Binding-site contacts:
Ligand atom C5 contacts residue GLY173 of chain 1.A at 3.5 Å.
Ligand atom C17 contacts residue VAL178 of chain 1.A at 4.3 Å (hydrophobic).
Ligand atom C7 contacts residue GLY173 of chain 1.A at 3.8 Å.
Ligand atom C20 contacts residue GLY174 of chain 1.A at 3.6 Å.
Ligand atom C1 contacts residue GLY174 of chain 1.A at 3.7 Å.
Ligand atom C27 contacts residue GLY174 of chain 1.A at 4.2 Å.
Ligand atom C15 contacts residue ASN220 of chain 1.A at 3.4 Å.
Ligand atom C27 contacts residue VAL178 of chain 1.A at 3.7 Å (hydrophobic).
Ligand atom C6 contacts residue GLY173 of chain 1.A at 3.6 Å.
Ligand atom O6 contacts residue GLY174 of chain 1.A at 3.8 Å.
Ligand atom C14 contacts residue TRP224 of chain 1.A at 3.6 Å (hydrophobic).
Ligand atom C3 contacts residue GLY174 of chain 1.A at 3.6 Å.
Ligand atom C4 contacts residue GLY174 of chain 1.A at 3.7 Å.
Ligand atom C5 contacts residue GLY174 of chain 1.A at 3.8 Å.
Ligand atom C24 contacts residue GLY174 of chain 1.A at 3.9 Å.
Ligand atom C8 contacts residue VAL176 of chain 1.A at 4.0 Å (hydrophobic).
Ligand atom C14 contacts residue ASN220 of chain 1.A at 4.2 Å.
Ligand atom C13 contacts residue LEU186 of chain 1.A at 4.0 Å (hydrophobic).
Ligand atom C8 contacts residue GLY173 of chain 1.A at 4.0 Å.
Ligand atom C16 contacts residue VAL178 of chain 1.A at 4.2 Å (hydrophobic).
Ligand atom C13 contacts residue VAL178 of chain 1.A at 3.8 Å (hydrophobic).
Ligand atom N3 contacts residue GLY174 of chain 1.A at 4.0 Å.
Ligand atom C12 contacts residue VAL178 of chain 1.A at 4.1 Å (hydrophobic).
Ligand atom N1 contacts residue VAL176 of chain 1.A at 4.0 Å.
Ligand atom C16 contacts residue ASN220 of chain 1.A at 4.1 Å.
Ligand atom C15 contacts residue TRP224 of chain 1.A at 3.9 Å (hydrophobic).
Ligand atom C3 contacts residue GLY173 of chain 1.A at 3.8 Å.
Ligand atom C4 contacts residue GLY173 of chain 1.A at 3.4 Å.
Ligand atom C15 contacts residue GLN221 of chain 1.A at 3.9 Å.
Ligand atom C15 contacts residue VAL178 of chain 1.A at 3.9 Å (hydrophobic).
Ligand atom O5 contacts residue GLY173 of chain 1.A at 3.9 Å.
Ligand atom C2 contacts residue GLY174 of chain 1.A at 3.8 Å.
Ligand atom C28 contacts residue GLY174 of chain 1.A at 4.1 Å.
Ligand atom C27 contacts residue ASN220 of chain 1.A at 3.5 Å.
Ligand atom C27 contacts residue VAL176 of chain 1.A at 4.1 Å (hydrophobic).
Ligand atom C9 contacts residue VAL176 of chain 1.A at 4.2 Å (hydrophobic).
Ligand atom C14 contacts residue VAL178 of chain 1.A at 3.7 Å (hydrophobic).
Ligand atom N4 contacts residue GLY174 of chain 1.A at 3.6 Å.
Ligand atom C16 contacts residue GLN221 of chain 1.A at 4.1 Å.
Ligand atom C20 contacts residue GLY173 of chain 1.A at 4.3 Å.

This small molecule binds to this protein.
Small molecule (SMILES): CN[C@@H]1C[C@H]2O[C@@](C)([C@@H]1OC)n1c3ccccc3c3c4c(c5c6ccccc6n2c5c31)C(=O)NC4

Sequence of chain 1.A:
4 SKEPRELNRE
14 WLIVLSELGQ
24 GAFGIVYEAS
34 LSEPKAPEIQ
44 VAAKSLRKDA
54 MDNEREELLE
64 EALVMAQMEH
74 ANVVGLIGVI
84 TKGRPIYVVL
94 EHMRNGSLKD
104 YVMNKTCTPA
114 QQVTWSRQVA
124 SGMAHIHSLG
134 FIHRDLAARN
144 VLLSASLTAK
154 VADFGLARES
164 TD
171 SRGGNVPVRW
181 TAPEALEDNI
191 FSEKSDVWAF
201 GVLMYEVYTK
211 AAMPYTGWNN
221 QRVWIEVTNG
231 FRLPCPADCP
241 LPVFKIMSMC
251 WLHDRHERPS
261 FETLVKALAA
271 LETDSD